Sequence of chain 1.A:
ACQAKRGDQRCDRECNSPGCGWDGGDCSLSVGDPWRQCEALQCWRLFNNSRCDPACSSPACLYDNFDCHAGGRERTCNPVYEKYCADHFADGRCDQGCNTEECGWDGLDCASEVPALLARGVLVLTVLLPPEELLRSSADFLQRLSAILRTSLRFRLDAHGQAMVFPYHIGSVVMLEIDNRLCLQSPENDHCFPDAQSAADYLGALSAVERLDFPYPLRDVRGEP

A protein and the small-molecule ligand that binds it are described below.
Small molecule (SMILES): CC(=O)N[C@@H]1[C@@H](O)[C@H](O)[C@@H](CO)O[C@H]1O

Binding-site contacts:
Ligand atom C1 contacts residue VAL240 of chain 1.A at 3.5 Å (hydrophobic).
Ligand atom C1 contacts residue ARG242 of chain 1.A at 4.1 Å.
Ligand atom C2 contacts residue ASN61 of chain 1.A at 2.5 Å.
Ligand atom C3 contacts residue ASN61 of chain 1.A at 3.7 Å.
Ligand atom C1 contacts residue ASN61 of chain 1.A at 1.4 Å.
Ligand atom C7 contacts residue ASN61 of chain 1.A at 3.5 Å.
Ligand atom C2 contacts residue VAL240 of chain 1.A at 3.7 Å (hydrophobic).
Ligand atom C7 contacts residue VAL240 of chain 1.A at 3.8 Å (hydrophobic).
Ligand atom O5 contacts residue ASN61 of chain 1.A at 2.4 Å (h-bond).
Ligand atom N2 contacts residue VAL240 of chain 1.A at 2.9 Å (h-bond).
Ligand atom N2 contacts residue ASN61 of chain 1.A at 2.9 Å (h-bond).
Ligand atom C4 contacts residue ASN61 of chain 1.A at 4.2 Å.
Ligand atom O7 contacts residue ASN61 of chain 1.A at 3.0 Å (h-bond).
Ligand atom C5 contacts residue ASN61 of chain 1.A at 3.6 Å.
Ligand atom C1 contacts residue GLU241 of chain 1.A at 4.5 Å.
Ligand atom C3 contacts residue VAL240 of chain 1.A at 4.3 Å (hydrophobic).
Ligand atom C5 contacts residue ARG242 of chain 1.A at 4.3 Å.
Ligand atom O5 contacts residue ARG242 of chain 1.A at 3.9 Å.
Ligand atom C8 contacts residue VAL240 of chain 1.A at 3.8 Å (hydrophobic).
Ligand atom C3 contacts residue GLU241 of chain 1.A at 4.3 Å.
Ligand atom C6 contacts residue ARG242 of chain 1.A at 4.3 Å.